Binding-site contacts:
Ligand atom C8 contacts residue ASP94 of chain 43.H at 3.5 Å.
Ligand atom C8 contacts residue ASN154 of chain 43.C at 4.2 Å.
Ligand atom C3 contacts residue LEU96 of chain 43.H at 4.2 Å (hydrophobic).
Ligand atom C1 contacts residue MET151 of chain 43.C at 3.6 Å (hydrophobic).
Ligand atom C7 contacts residue ASN154 of chain 43.C at 3.4 Å.
Ligand atom O7 contacts residue GLY150 of chain 43.C at 2.8 Å (h-bond).
Ligand atom O7 contacts residue ASN154 of chain 43.C at 2.9 Å (h-bond).
Ligand atom C3 contacts residue SER95 of chain 43.H at 3.2 Å.
Ligand atom C1 contacts residue LEU96 of chain 43.H at 3.9 Å (hydrophobic).
Ligand atom C8 contacts residue GLY150 of chain 43.C at 3.8 Å.
Ligand atom C4 contacts residue LEU96 of chain 43.H at 4.3 Å (hydrophobic).
Ligand atom O3 contacts residue LEU96 of chain 43.H at 4.1 Å.
Ligand atom N2 contacts residue ASN154 of chain 43.C at 3.9 Å.
Ligand atom O7 contacts residue MET151 of chain 43.C at 3.3 Å.
Ligand atom N2 contacts residue SER95 of chain 43.H at 2.6 Å (h-bond).
Ligand atom C8 contacts residue SER95 of chain 43.H at 3.5 Å.
Ligand atom N2 contacts residue LEU96 of chain 43.H at 3.6 Å.
Ligand atom O7 contacts residue HIS148 of chain 43.C at 4.0 Å.
Ligand atom O4 contacts residue LEU96 of chain 43.H at 3.2 Å.
Ligand atom O3 contacts residue SER95 of chain 43.H at 3.2 Å (h-bond).
Ligand atom C2 contacts residue SER95 of chain 43.H at 3.4 Å.
Ligand atom C1 contacts residue SER95 of chain 43.H at 3.6 Å.
Ligand atom O5 contacts residue ASN154 of chain 43.C at 4.0 Å.
Ligand atom C2 contacts residue MET151 of chain 43.C at 4.1 Å (hydrophobic).
Ligand atom O5 contacts residue MET151 of chain 43.C at 3.8 Å.
Ligand atom C2 contacts residue LEU96 of chain 43.H at 3.6 Å (hydrophobic).
Ligand atom C7 contacts residue SER95 of chain 43.H at 3.5 Å.
Ligand atom C7 contacts residue MET151 of chain 43.C at 4.3 Å (hydrophobic).
Ligand atom O5 contacts residue LEU96 of chain 43.H at 4.5 Å.
Ligand atom C7 contacts residue GLY150 of chain 43.C at 3.7 Å.
Ligand atom C1 contacts residue ASN154 of chain 43.C at 3.1 Å.
Ligand atom C2 contacts residue ASN154 of chain 43.C at 4.0 Å.

This small molecule binds to this protein.
Small molecule (SMILES): CC(=O)N[C@H]1[C@H](O[C@H]2[C@H](O)[C@@H](NC(C)=O)CO[C@@H]2CO)O[C@H](CO)[C@@H](O)[C@@H]1O

Sequence of chain 43.H:
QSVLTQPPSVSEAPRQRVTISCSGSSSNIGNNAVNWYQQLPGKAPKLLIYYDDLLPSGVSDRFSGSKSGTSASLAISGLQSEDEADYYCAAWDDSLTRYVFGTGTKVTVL

Sequence of chain 43.C:
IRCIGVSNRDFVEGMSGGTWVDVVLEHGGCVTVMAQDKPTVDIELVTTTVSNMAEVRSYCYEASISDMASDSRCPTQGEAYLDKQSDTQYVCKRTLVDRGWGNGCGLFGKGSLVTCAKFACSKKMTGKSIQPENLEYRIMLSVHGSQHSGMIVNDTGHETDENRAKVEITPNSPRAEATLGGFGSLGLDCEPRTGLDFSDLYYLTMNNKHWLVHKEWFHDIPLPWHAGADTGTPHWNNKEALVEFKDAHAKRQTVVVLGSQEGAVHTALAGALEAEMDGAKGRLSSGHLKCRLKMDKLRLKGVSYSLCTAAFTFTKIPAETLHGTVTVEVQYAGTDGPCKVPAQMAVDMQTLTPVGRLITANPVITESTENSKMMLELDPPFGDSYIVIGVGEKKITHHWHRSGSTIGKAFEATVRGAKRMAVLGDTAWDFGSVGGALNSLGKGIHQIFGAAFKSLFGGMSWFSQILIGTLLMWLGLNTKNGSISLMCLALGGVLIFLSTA